Sequence of chain 1.A:
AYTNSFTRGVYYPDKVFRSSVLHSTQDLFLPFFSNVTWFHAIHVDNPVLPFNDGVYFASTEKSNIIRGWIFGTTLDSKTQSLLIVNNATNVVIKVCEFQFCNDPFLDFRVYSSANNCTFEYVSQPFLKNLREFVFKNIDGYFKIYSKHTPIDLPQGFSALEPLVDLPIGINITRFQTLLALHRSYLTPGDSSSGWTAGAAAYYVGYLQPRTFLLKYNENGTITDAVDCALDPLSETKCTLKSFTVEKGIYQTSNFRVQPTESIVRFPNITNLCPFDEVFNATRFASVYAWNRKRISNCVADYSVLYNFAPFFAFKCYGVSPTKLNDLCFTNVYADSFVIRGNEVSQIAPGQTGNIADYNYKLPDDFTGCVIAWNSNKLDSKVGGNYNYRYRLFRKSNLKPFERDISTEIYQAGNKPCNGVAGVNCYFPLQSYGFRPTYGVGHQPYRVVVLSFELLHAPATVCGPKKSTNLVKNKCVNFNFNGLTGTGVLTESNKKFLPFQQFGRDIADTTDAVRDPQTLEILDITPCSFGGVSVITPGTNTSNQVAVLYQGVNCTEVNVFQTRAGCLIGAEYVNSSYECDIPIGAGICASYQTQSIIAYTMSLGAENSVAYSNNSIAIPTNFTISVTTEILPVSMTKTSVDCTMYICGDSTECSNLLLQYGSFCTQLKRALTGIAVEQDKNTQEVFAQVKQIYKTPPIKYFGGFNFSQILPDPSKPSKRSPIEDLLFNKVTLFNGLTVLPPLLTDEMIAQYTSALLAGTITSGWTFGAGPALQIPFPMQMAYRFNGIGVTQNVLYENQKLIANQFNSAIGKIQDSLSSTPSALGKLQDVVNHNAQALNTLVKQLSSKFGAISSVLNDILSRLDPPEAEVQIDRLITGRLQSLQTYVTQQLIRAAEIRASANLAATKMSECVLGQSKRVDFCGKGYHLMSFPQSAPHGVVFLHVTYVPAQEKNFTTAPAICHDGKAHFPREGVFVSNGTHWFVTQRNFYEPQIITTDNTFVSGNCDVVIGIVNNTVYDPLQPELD

This small molecule binds to this protein.
Small molecule (SMILES): CC(=O)N[C@@H]1[C@@H](O)[C@H](O)[C@@H](CO)O[C@H]1O

Binding-site contacts:
Ligand atom C1 contacts residue ASN657 of chain 1.A at 3.8 Å.
Ligand atom C4 contacts residue ASN657 of chain 1.A at 3.5 Å.
Ligand atom N2 contacts residue ASN657 of chain 1.A at 4.0 Å.
Ligand atom O5 contacts residue ASN657 of chain 1.A at 3.3 Å (h-bond).
Ligand atom O7 contacts residue ASN657 of chain 1.A at 3.2 Å (h-bond).
Ligand atom C6 contacts residue ASN657 of chain 1.A at 4.3 Å.
Ligand atom C5 contacts residue ASN657 of chain 1.A at 4.1 Å.
Ligand atom C3 contacts residue ASN657 of chain 1.A at 3.6 Å.
Ligand atom C7 contacts residue ASN657 of chain 1.A at 4.0 Å.
Ligand atom C2 contacts residue ASN657 of chain 1.A at 3.2 Å.
Ligand atom O6 contacts residue ASN657 of chain 1.A at 3.3 Å (h-bond).
Ligand atom O3 contacts residue ASN657 of chain 1.A at 3.5 Å (h-bond).